Binding-site contacts:
Ligand atom C7 contacts residue ASN328 of chain 1.C at 3.9 Å.
Ligand atom N2 contacts residue GLN577 of chain 1.C at 4.3 Å.
Ligand atom C1 contacts residue ASN328 of chain 1.C at 1.4 Å.
Ligand atom C3 contacts residue ASN328 of chain 1.C at 3.8 Å.
Ligand atom O5 contacts residue ASN328 of chain 1.C at 2.4 Å (h-bond).
Ligand atom N2 contacts residue ASN328 of chain 1.C at 2.9 Å (h-bond).
Ligand atom O7 contacts residue ASN328 of chain 1.C at 4.5 Å.
Ligand atom C2 contacts residue ASN328 of chain 1.C at 2.5 Å.
Ligand atom C7 contacts residue GLN577 of chain 1.C at 4.3 Å.
Ligand atom C8 contacts residue GLN577 of chain 1.C at 3.2 Å.
Ligand atom C5 contacts residue ASN328 of chain 1.C at 3.7 Å.
Ligand atom C4 contacts residue ASN328 of chain 1.C at 4.2 Å.

This protein binds this small molecule.
Small molecule (SMILES): CC(=O)N[C@@H]1[C@@H](O)[C@H](O)[C@@H](CO)O[C@H]1O

Sequence of chain 1.C:
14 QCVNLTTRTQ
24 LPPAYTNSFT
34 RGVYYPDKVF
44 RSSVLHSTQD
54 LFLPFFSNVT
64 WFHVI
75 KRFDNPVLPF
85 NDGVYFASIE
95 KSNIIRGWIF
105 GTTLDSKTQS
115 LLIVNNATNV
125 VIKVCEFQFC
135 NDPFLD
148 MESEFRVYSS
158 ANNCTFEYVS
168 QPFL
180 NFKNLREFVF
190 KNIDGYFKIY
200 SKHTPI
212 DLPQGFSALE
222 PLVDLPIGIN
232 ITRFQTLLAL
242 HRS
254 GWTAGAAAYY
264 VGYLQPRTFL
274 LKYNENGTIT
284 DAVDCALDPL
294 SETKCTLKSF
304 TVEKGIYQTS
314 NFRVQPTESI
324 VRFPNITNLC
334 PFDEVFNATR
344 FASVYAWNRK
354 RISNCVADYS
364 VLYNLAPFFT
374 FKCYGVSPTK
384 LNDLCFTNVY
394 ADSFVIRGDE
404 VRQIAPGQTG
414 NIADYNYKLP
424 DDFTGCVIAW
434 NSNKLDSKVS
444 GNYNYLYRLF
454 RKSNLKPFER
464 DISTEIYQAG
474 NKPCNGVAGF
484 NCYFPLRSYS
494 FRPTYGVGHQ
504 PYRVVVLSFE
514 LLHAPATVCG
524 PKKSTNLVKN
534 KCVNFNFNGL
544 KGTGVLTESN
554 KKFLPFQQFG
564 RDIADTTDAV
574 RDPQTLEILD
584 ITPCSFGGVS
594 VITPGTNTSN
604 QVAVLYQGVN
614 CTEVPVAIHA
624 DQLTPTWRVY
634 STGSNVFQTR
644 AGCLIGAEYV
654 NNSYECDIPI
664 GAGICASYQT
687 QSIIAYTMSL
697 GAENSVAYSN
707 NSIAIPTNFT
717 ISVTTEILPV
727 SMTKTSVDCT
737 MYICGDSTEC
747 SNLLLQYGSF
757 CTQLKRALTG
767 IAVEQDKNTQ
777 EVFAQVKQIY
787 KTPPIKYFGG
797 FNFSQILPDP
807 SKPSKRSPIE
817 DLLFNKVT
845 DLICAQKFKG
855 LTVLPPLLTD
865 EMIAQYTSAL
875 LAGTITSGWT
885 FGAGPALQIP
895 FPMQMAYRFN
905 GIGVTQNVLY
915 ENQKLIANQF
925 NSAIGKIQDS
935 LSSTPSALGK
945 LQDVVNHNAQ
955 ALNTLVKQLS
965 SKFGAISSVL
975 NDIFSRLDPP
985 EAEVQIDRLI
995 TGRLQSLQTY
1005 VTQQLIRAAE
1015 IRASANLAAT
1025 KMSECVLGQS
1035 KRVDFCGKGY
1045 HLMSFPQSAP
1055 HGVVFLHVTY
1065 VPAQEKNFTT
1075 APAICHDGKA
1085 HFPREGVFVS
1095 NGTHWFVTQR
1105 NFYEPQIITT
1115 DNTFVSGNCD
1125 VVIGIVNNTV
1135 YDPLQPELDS